Binding-site contacts:
Ligand atom O6 contacts residue LYS147 of chain 1.A at 3.5 Å (salt-bridge).
Ligand atom O3G contacts residue GLY60 of chain 1.A at 2.9 Å (h-bond).
Ligand atom O1B contacts residue GLY13 of chain 1.A at 3.4 Å (h-bond).
Ligand atom C5' contacts residue GLY13 of chain 1.A at 3.5 Å.
Ligand atom O2' contacts residue ASP30 of chain 1.A at 3.2 Å.
Ligand atom O6 contacts residue ALA146 of chain 1.A at 2.8 Å (h-bond).
Ligand atom O6 contacts residue ASP119 of chain 1.A at 3.4 Å (salt-bridge).
Ligand atom O2G contacts residue THR35 of chain 1.A at 3.0 Å (h-bond).
Ligand atom N3B contacts residue MG1 of chain 1.C at 3.4 Å.
Ligand atom O1B contacts residue VAL14 of chain 1.A at 3.3 Å (h-bond).
Ligand atom O1A contacts residue SER17 of chain 1.A at 3.5 Å (h-bond).
Ligand atom O1B contacts residue GLY15 of chain 1.A at 3.1 Å (h-bond).
Ligand atom C4 contacts residue PHE28 of chain 1.A at 3.5 Å (hydrophobic).
Ligand atom O4' contacts residue LYS117 of chain 1.A at 3.1 Å (salt-bridge).
Ligand atom N2 contacts residue ASP119 of chain 1.A at 2.9 Å (salt-bridge).
Ligand atom N7 contacts residue ASN116 of chain 1.A at 3.1 Å (h-bond).
Ligand atom O2B contacts residue MG1 of chain 1.C at 2.0 Å.
Ligand atom N1 contacts residue ASP119 of chain 1.A at 2.9 Å (salt-bridge).
Ligand atom PB contacts residue MG1 of chain 1.C at 3.2 Å.
Ligand atom O2' contacts residue PHE28 of chain 1.A at 3.3 Å.
Ligand atom O2G contacts residue MG1 of chain 1.C at 2.0 Å.
Ligand atom O1A contacts residue GLY15 of chain 1.A at 3.2 Å.
Ligand atom PG contacts residue MG1 of chain 1.C at 3.2 Å.
Ligand atom O3G contacts residue GLY12 of chain 1.A at 3.4 Å.
Ligand atom C8 contacts residue ALA18 of chain 1.A at 3.4 Å (hydrophobic).
Ligand atom PB contacts residue LYS16 of chain 1.A at 3.5 Å.
Ligand atom O6 contacts residue SER145 of chain 1.A at 3.5 Å.
Ligand atom O3G contacts residue LYS16 of chain 1.A at 2.7 Å (salt-bridge).
Ligand atom O1B contacts residue LYS16 of chain 1.A at 2.8 Å (salt-bridge).
Ligand atom O2B contacts residue LYS16 of chain 1.A at 3.4 Å (salt-bridge).
Ligand atom N7 contacts residue ALA18 of chain 1.A at 3.5 Å.
Ligand atom O2' contacts residue GLU31 of chain 1.A at 3.5 Å (salt-bridge).
Ligand atom O6 contacts residue ASN116 of chain 1.A at 3.4 Å (h-bond).
Ligand atom O3A contacts residue GLY15 of chain 1.A at 3.1 Å (h-bond).
Ligand atom O2B contacts residue SER17 of chain 1.A at 2.9 Å (h-bond).
Ligand atom N3B contacts residue GLY13 of chain 1.A at 3.1 Å (h-bond).
Ligand atom C6 contacts residue LYS117 of chain 1.A at 3.5 Å.
Ligand atom O1A contacts residue ALA18 of chain 1.A at 2.8 Å (h-bond).
Ligand atom N2 contacts residue LEU120 of chain 1.A at 3.4 Å.
Ligand atom O6 contacts residue LYS117 of chain 1.A at 3.4 Å.

Sequence of chain 1.A:
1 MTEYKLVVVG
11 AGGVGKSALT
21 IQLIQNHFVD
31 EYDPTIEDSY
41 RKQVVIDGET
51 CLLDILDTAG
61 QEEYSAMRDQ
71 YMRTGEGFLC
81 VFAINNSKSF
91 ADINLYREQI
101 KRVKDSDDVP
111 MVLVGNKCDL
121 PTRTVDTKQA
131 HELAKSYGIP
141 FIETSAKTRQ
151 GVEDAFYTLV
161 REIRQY

This protein binds this small molecule.
Small molecule (SMILES): Nc1nc2c(ncn2[C@@H]2O[C@H](CO[P](=O)(O)O[P](=O)(O)NP(=O)(O)O)[C@@H](O)[C@H]2O)c(=O)[nH]1